Binding-site contacts:
Ligand atom O2 contacts residue TYR168 of chain 1.D at 3.6 Å.
Ligand atom N3 contacts residue TYR168 of chain 1.D at 3.5 Å.
Ligand atom C6 contacts residue TYR168 of chain 1.D at 3.8 Å (hydrophobic).
Ligand atom C4 contacts residue TYR168 of chain 1.D at 3.5 Å (hydrophobic).
Ligand atom N4 contacts residue TYR168 of chain 1.D at 3.5 Å.
Ligand atom N1 contacts residue TYR168 of chain 1.D at 3.8 Å.
Ligand atom C5 contacts residue GLY173 of chain 1.D at 4.2 Å.
Ligand atom C2 contacts residue TYR168 of chain 1.D at 3.6 Å (hydrophobic).
Ligand atom C5 contacts residue TYR168 of chain 1.D at 3.7 Å (hydrophobic).

A small-molecule ligand and the protein it binds are described below.
Small molecule (SMILES): Nc1ccnc(=O)[nH]1

Sequence of chain 1.D:
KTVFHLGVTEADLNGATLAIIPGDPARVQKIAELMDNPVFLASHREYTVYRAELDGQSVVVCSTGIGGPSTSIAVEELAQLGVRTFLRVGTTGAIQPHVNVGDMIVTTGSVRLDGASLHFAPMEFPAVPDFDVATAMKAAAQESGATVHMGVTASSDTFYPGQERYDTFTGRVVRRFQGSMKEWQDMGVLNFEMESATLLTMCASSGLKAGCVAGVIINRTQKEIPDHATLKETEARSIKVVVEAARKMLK